The protein below binds the small molecule below.
Small molecule (SMILES): O=C(O)COP(=O)(O)O

Binding-site contacts:
Ligand atom P contacts residue MN1 of chain 1.L at 2.9 Å.
Ligand atom C2 contacts residue GLU269 of chain 1.B at 3.6 Å.
Ligand atom O1P contacts residue GLU269 of chain 1.B at 3.1 Å (salt-bridge).
Ligand atom O1P contacts residue LYS267 of chain 1.B at 3.5 Å (salt-bridge).
Ligand atom O1P contacts residue MN1 of chain 1.L at 2.2 Å.
Ligand atom O2 contacts residue ASP293 of chain 1.B at 3.9 Å.
Ligand atom C1 contacts residue ASP293 of chain 1.B at 3.9 Å.
Ligand atom O3P contacts residue MN1 of chain 1.L at 4.0 Å.
Ligand atom O1 contacts residue ALA290 of chain 1.B at 3.8 Å.
Ligand atom O2P contacts residue LYS267 of chain 1.B at 3.3 Å (salt-bridge).
Ligand atom O2 contacts residue MN1 of chain 1.L at 4.0 Å.
Ligand atom O2 contacts residue GLY292 of chain 1.B at 2.7 Å (h-bond).
Ligand atom C2 contacts residue THR325 of chain 1.B at 3.7 Å.
Ligand atom C2 contacts residue ALA290 of chain 1.B at 3.9 Å (hydrophobic).
Ligand atom C1 contacts residue MN1 of chain 1.L at 2.9 Å.
Ligand atom O2P contacts residue MN1 of chain 1.L at 3.9 Å.
Ligand atom O3P contacts residue ARG70 of chain 1.B at 3.6 Å.
Ligand atom C2 contacts residue MN1 of chain 1.L at 3.0 Å.
Ligand atom O1 contacts residue GLY292 of chain 1.B at 3.6 Å.
Ligand atom C1 contacts residue THR325 of chain 1.B at 3.4 Å.
Ligand atom P contacts residue LYS267 of chain 1.B at 4.1 Å.
Ligand atom O2 contacts residue THR325 of chain 1.B at 2.6 Å (h-bond).
Ligand atom O2 contacts residue ALA290 of chain 1.B at 3.1 Å.
Ligand atom P contacts residue ARG70 of chain 1.B at 3.7 Å.
Ligand atom O4P contacts residue GLU269 of chain 1.B at 4.1 Å.
Ligand atom O2 contacts residue ARG291 of chain 1.B at 3.3 Å (salt-bridge).
Ligand atom O2P contacts residue ARG70 of chain 1.B at 2.7 Å (salt-bridge).
Ligand atom C1 contacts residue ALA290 of chain 1.B at 3.6 Å (hydrophobic).
Ligand atom C2 contacts residue LYS267 of chain 1.B at 4.2 Å.
Ligand atom O4P contacts residue ASP293 of chain 1.B at 3.7 Å.
Ligand atom O1 contacts residue ASP293 of chain 1.B at 2.8 Å (salt-bridge).
Ligand atom C1 contacts residue GLU269 of chain 1.B at 3.5 Å.
Ligand atom P contacts residue K1 of chain 1.K at 4.2 Å.
Ligand atom O1P contacts residue ASP293 of chain 1.B at 4.0 Å.
Ligand atom O1 contacts residue MN1 of chain 1.L at 2.1 Å.
Ligand atom O2P contacts residue K1 of chain 1.K at 2.9 Å.
Ligand atom C1 contacts residue GLY292 of chain 1.B at 3.7 Å.
Ligand atom O2P contacts residue ASP110 of chain 1.B at 3.8 Å.
Ligand atom O4P contacts residue MN1 of chain 1.L at 2.5 Å.
Ligand atom O1 contacts residue GLU269 of chain 1.B at 2.8 Å (salt-bridge).

Sequence of chain 1.B:
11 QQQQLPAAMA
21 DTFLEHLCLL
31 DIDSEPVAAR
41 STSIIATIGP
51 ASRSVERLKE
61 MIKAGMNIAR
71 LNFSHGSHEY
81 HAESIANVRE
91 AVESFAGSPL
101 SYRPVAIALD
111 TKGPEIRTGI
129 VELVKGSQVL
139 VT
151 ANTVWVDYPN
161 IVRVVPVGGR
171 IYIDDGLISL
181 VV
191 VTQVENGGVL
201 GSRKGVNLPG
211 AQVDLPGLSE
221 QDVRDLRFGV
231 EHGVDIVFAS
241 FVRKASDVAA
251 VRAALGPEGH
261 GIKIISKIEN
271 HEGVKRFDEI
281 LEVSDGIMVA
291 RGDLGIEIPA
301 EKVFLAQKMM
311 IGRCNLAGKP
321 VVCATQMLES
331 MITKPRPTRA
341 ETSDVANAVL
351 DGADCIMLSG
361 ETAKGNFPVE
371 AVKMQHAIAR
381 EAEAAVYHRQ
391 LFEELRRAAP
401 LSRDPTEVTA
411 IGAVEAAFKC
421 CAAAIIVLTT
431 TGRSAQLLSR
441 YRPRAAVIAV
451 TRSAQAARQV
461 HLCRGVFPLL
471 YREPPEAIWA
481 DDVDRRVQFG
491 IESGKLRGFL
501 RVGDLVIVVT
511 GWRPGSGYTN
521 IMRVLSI